Binding-site contacts:
Ligand atom C2 contacts residue ASP65 of chain 1.A at 3.3 Å.
Ligand atom O6 contacts residue TYR155 of chain 1.A at 3.3 Å (h-bond).
Ligand atom O6 contacts residue GLU153 of chain 1.A at 2.4 Å (salt-bridge).
Ligand atom O2 contacts residue GLU111 of chain 1.A at 3.0 Å (salt-bridge).
Ligand atom C1 contacts residue TRP230 of chain 1.A at 3.9 Å (hydrophobic).
Ligand atom C6 contacts residue GLU153 of chain 1.A at 3.5 Å.
Ligand atom O2 contacts residue ALA63 of chain 1.A at 3.5 Å.
Ligand atom O1 contacts residue ASN12 of chain 1.A at 3.6 Å (h-bond).
Ligand atom O4 contacts residue ARG344 of chain 1.A at 3.5 Å (salt-bridge).
Ligand atom C4 contacts residue ARG66 of chain 1.A at 3.7 Å.
Ligand atom C3 contacts residue ASP65 of chain 1.A at 3.5 Å.
Ligand atom O6 contacts residue ARG344 of chain 1.A at 3.8 Å.
Ligand atom O2 contacts residue ASP65 of chain 1.A at 2.5 Å (salt-bridge).
Ligand atom C4 contacts residue TRP340 of chain 1.A at 3.5 Å (hydrophobic).
Ligand atom O1 contacts residue LYS15 of chain 1.A at 3.4 Å (salt-bridge).
Ligand atom O2 contacts residue LYS15 of chain 1.A at 2.8 Å (salt-bridge).
Ligand atom O3 contacts residue TRP62 of chain 1.A at 3.5 Å (h-bond).
Ligand atom O3 contacts residue GLU111 of chain 1.A at 3.5 Å (salt-bridge).
Ligand atom C6 contacts residue TYR155 of chain 1.A at 3.8 Å (hydrophobic).
Ligand atom O2 contacts residue TRP62 of chain 1.A at 3.2 Å (h-bond).
Ligand atom C6 contacts residue PRO154 of chain 1.A at 3.9 Å (hydrophobic).
Ligand atom C2 contacts residue LYS15 of chain 1.A at 3.8 Å.
Ligand atom O3 contacts residue TRP340 of chain 1.A at 3.8 Å.
Ligand atom C1 contacts residue ASP14 of chain 1.A at 3.6 Å.
Ligand atom O4 contacts residue ARG66 of chain 1.A at 2.6 Å (salt-bridge).
Ligand atom O3 contacts residue ALA63 of chain 1.A at 3.6 Å.
Ligand atom O3 contacts residue TYR155 of chain 1.A at 3.7 Å.
Ligand atom C3 contacts residue TRP62 of chain 1.A at 3.7 Å (hydrophobic).
Ligand atom C2 contacts residue TRP340 of chain 1.A at 4.0 Å (hydrophobic).
Ligand atom C1 contacts residue LYS15 of chain 1.A at 3.8 Å.
Ligand atom O3 contacts residue ASP65 of chain 1.A at 2.6 Å (salt-bridge).
Ligand atom O6 contacts residue PRO154 of chain 1.A at 3.2 Å.
Ligand atom O3 contacts residue ARG66 of chain 1.A at 2.9 Å (salt-bridge).
Ligand atom O5 contacts residue TYR155 of chain 1.A at 3.4 Å.
Ligand atom O1 contacts residue ASP14 of chain 1.A at 2.9 Å (salt-bridge).
Ligand atom C2 contacts residue GLU111 of chain 1.A at 3.4 Å.
Ligand atom C6 contacts residue TRP340 of chain 1.A at 3.7 Å (hydrophobic).
Ligand atom C1 contacts residue TYR155 of chain 1.A at 3.6 Å (hydrophobic).
Ligand atom C4 contacts residue TYR155 of chain 1.A at 3.9 Å (hydrophobic).
Ligand atom O4 contacts residue TRP340 of chain 1.A at 3.9 Å.

Sequence of chain 1.A:
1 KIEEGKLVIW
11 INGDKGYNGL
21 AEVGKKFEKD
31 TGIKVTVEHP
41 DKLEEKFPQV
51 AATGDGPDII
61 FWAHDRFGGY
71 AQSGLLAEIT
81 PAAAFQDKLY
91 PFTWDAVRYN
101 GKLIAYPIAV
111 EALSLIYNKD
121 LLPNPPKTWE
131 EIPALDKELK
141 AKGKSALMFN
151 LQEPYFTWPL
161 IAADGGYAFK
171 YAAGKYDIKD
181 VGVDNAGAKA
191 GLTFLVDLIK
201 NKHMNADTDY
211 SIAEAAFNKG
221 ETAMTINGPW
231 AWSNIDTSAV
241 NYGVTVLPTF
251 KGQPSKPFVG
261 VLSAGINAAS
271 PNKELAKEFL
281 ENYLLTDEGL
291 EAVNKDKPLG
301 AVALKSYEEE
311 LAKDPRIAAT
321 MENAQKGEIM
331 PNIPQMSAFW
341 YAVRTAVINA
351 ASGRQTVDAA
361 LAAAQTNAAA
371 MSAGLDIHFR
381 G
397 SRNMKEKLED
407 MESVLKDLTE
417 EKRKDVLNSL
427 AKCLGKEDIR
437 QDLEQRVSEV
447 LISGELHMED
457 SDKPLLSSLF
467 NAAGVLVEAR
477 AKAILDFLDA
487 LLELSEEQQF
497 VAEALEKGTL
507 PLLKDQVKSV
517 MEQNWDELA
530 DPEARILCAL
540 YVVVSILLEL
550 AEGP

The small molecule below binds the protein below.
Small molecule (SMILES): OC[C@H]1O[C@H](O[C@H]2[C@H](O)[C@@H](O)[C@@H](O)O[C@@H]2CO)[C@H](O)[C@@H](O)[C@@H]1O